This small molecule binds to this protein.
Small molecule (SMILES): CC(=O)N[C@@H]1[C@@H](O)[C@H](O)[C@@H](CO)O[C@H]1O

Binding-site contacts:
Ligand atom O7 contacts residue ASN212 of chain 50.K at 4.1 Å.
Ligand atom O5 contacts residue ASN212 of chain 50.K at 2.4 Å (h-bond).
Ligand atom C1 contacts residue ILE211 of chain 50.K at 4.2 Å (hydrophobic).
Ligand atom C1 contacts residue ASN212 of chain 50.K at 1.4 Å.
Ligand atom C5 contacts residue ASN212 of chain 50.K at 3.7 Å.
Ligand atom N2 contacts residue ILE211 of chain 50.K at 4.0 Å.
Ligand atom C2 contacts residue ASN212 of chain 50.K at 2.5 Å.
Ligand atom C3 contacts residue ASN212 of chain 50.K at 3.8 Å.
Ligand atom C7 contacts residue ASN212 of chain 50.K at 3.7 Å.
Ligand atom N2 contacts residue ASN212 of chain 50.K at 2.9 Å (h-bond).
Ligand atom C4 contacts residue ASN212 of chain 50.K at 4.2 Å.

Sequence of chain 50.K:
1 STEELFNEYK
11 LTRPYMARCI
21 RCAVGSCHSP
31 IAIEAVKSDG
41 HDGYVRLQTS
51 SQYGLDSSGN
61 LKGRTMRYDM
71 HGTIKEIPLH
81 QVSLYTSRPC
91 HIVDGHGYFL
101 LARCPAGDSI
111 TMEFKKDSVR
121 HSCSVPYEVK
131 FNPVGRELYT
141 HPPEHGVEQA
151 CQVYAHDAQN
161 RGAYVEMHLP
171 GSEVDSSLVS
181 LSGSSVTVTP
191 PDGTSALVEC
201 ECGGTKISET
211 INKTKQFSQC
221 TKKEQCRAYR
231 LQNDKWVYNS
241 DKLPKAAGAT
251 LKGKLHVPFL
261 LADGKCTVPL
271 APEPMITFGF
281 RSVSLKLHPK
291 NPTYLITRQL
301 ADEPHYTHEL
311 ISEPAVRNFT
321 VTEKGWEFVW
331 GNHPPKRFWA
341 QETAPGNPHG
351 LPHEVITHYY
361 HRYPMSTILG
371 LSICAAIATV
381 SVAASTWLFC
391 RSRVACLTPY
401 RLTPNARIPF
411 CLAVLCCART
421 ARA